Binding-site contacts:
Ligand atom C9 contacts residue ASP93 of chain 1.A at 3.6 Å.
Ligand atom C20 contacts residue ASN51 of chain 1.A at 3.3 Å.
Ligand atom C19 contacts residue MET98 of chain 1.A at 3.8 Å (hydrophobic).
Ligand atom N10 contacts residue SER52 of chain 1.A at 3.5 Å.
Ligand atom C14 contacts residue LEU107 of chain 1.A at 3.0 Å (hydrophobic).
Ligand atom C12 contacts residue ASN51 of chain 1.A at 3.5 Å.
Ligand atom N10 contacts residue ASP93 of chain 1.A at 2.5 Å (salt-bridge).
Ligand atom S6 contacts residue ALA55 of chain 1.A at 3.9 Å.
Ligand atom C9 contacts residue THR184 of chain 1.A at 3.7 Å.
Ligand atom C13 contacts residue LEU107 of chain 1.A at 3.4 Å (hydrophobic).
Ligand atom C15 contacts residue THR109 of chain 1.A at 3.4 Å.
Ligand atom C19 contacts residue PHE138 of chain 1.A at 3.8 Å (hydrophobic).
Ligand atom C14 contacts residue ASN51 of chain 1.A at 3.8 Å.
Ligand atom C17 contacts residue LEU107 of chain 1.A at 3.6 Å (hydrophobic).
Ligand atom N3 contacts residue ALA55 of chain 1.A at 3.2 Å.
Ligand atom N21 contacts residue LEU48 of chain 1.A at 3.2 Å.
Ligand atom C18 contacts residue LEU107 of chain 1.A at 3.4 Å (hydrophobic).
Ligand atom N1 contacts residue MET98 of chain 1.A at 3.4 Å.
Ligand atom C13 contacts residue ASN51 of chain 1.A at 3.7 Å.
Ligand atom C18 contacts residue THR109 of chain 1.A at 2.9 Å.
Ligand atom C18 contacts residue PHE138 of chain 1.A at 3.2 Å (hydrophobic).
Ligand atom C11 contacts residue ASP93 of chain 1.A at 3.2 Å.
Ligand atom N21 contacts residue PHE138 of chain 1.A at 3.2 Å.
Ligand atom N3 contacts residue THR184 of chain 1.A at 3.5 Å (h-bond).
Ligand atom C2 contacts residue ALA55 of chain 1.A at 3.7 Å (hydrophobic).
Ligand atom C9 contacts residue ALA55 of chain 1.A at 3.9 Å (hydrophobic).
Ligand atom S6 contacts residue GLY97 of chain 1.A at 3.3 Å (h-bond).
Ligand atom N21 contacts residue ASN51 of chain 1.A at 3.1 Å (h-bond).
Ligand atom C19 contacts residue LEU107 of chain 1.A at 3.7 Å (hydrophobic).
Ligand atom C14 contacts residue THR109 of chain 1.A at 3.0 Å.
Ligand atom C16 contacts residue PHE138 of chain 1.A at 3.2 Å (hydrophobic).
Ligand atom C19 contacts residue VAL150 of chain 1.A at 3.7 Å (hydrophobic).
Ligand atom S6 contacts residue MET98 of chain 1.A at 3.6 Å.
Ligand atom C2 contacts residue MET98 of chain 1.A at 3.7 Å (hydrophobic).
Ligand atom C15 contacts residue LEU107 of chain 1.A at 3.1 Å (hydrophobic).
Ligand atom N10 contacts residue THR184 of chain 1.A at 3.8 Å.
Ligand atom C18 contacts residue ASN106 of chain 1.A at 3.7 Å.
Ligand atom C11 contacts residue SER52 of chain 1.A at 3.3 Å.
Ligand atom C15 contacts residue PHE138 of chain 1.A at 3.4 Å (hydrophobic).
Ligand atom C16 contacts residue LEU107 of chain 1.A at 2.9 Å (hydrophobic).

Sequence of chain 1.A:
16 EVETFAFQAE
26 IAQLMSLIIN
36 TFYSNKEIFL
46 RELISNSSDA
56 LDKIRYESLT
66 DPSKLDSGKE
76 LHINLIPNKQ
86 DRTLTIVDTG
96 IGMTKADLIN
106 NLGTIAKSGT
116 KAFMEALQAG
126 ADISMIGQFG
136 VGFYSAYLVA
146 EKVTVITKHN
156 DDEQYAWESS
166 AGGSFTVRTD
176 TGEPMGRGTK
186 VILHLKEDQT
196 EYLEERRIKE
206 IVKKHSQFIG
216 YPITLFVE

A protein and the small-molecule ligand that binds it are described below.
Small molecule (SMILES): CSc1nc(-c2ccc(C)cc2C)c2c(C#N)c[nH]c2n1